A small-molecule ligand and the protein it binds are described below.
Small molecule (SMILES): CCC[C@@H](CC)Oc1ccc(C(C)(C)C)cc1NC(=O)c1nnn(-c2cc(OC)ccc2OC)c1C

Sequence of chain 1.A:
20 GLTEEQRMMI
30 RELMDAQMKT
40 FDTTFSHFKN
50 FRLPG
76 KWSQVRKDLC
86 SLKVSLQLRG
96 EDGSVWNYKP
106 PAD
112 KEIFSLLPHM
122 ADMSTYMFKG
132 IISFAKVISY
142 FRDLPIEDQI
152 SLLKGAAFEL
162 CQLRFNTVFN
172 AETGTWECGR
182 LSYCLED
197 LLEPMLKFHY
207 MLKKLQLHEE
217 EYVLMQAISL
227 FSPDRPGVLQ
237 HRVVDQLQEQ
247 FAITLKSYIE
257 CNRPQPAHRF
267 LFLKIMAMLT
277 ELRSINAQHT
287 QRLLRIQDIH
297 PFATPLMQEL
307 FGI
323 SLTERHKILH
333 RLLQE

Binding-site contacts:
Ligand atom C11 contacts residue WSX1 of chain 1.C at 0.1 Å.
Ligand atom N25 contacts residue GLN163 of chain 1.A at 3.1 Å (h-bond).
Ligand atom C27 contacts residue WSX1 of chain 1.C at 0.1 Å.
Ligand atom C32 contacts residue WSX1 of chain 1.C at 0.2 Å.
Ligand atom C21 contacts residue WSX1 of chain 1.C at 0.2 Å.
Ligand atom C13 contacts residue WSX1 of chain 1.C at 0.3 Å.
Ligand atom N26 contacts residue WSX1 of chain 1.C at 0.2 Å (h-bond).
Ligand atom C12 contacts residue WSX1 of chain 1.C at 1.0 Å.
Ligand atom C14 contacts residue WSX1 of chain 1.C at 0.4 Å.
Ligand atom C20 contacts residue WSX1 of chain 1.C at 0.3 Å.
Ligand atom C22 contacts residue SER125 of chain 1.A at 3.2 Å.
Ligand atom C04 contacts residue WSX1 of chain 1.C at 0.3 Å.
Ligand atom O34 contacts residue WSX1 of chain 1.C at 0.2 Å (h-bond).
Ligand atom C31 contacts residue WSX1 of chain 1.C at 0.1 Å.
Ligand atom C22 contacts residue WSX1 of chain 1.C at 0.1 Å.
Ligand atom C02 contacts residue WSX1 of chain 1.C at 0.3 Å.
Ligand atom O29 contacts residue WSX1 of chain 1.C at 0.1 Å (h-bond).
Ligand atom C33 contacts residue WSX1 of chain 1.C at 0.2 Å.
Ligand atom N03 contacts residue WSX1 of chain 1.C at 0.2 Å (h-bond).
Ligand atom C10 contacts residue WSX1 of chain 1.C at 1.5 Å.
Ligand atom C30 contacts residue WSX1 of chain 1.C at 0.1 Å.
Ligand atom C16 contacts residue WSX1 of chain 1.C at 0.4 Å.
Ligand atom N24 contacts residue WSX1 of chain 1.C at 0.1 Å (h-bond).
Ligand atom C05 contacts residue WSX1 of chain 1.C at 0.3 Å.
Ligand atom C18 contacts residue WSX1 of chain 1.C at 0.6 Å.
Ligand atom C09 contacts residue WSX1 of chain 1.C at 1.4 Å.
Ligand atom C14 contacts residue LEU87 of chain 1.A at 3.1 Å (hydrophobic).
Ligand atom C19 contacts residue WSX1 of chain 1.C at 0.3 Å.
Ligand atom C35 contacts residue WSX1 of chain 1.C at 0.1 Å.
Ligand atom C23 contacts residue WSX1 of chain 1.C at 0.1 Å.
Ligand atom C08 contacts residue WSX1 of chain 1.C at 0.9 Å.
Ligand atom N25 contacts residue WSX1 of chain 1.C at 0.1 Å (h-bond).
Ligand atom C12 contacts residue GLN163 of chain 1.A at 3.2 Å.
Ligand atom C28 contacts residue WSX1 of chain 1.C at 0.1 Å.
Ligand atom O01 contacts residue WSX1 of chain 1.C at 0.4 Å (h-bond).
Ligand atom C15 contacts residue WSX1 of chain 1.C at 0.4 Å.
Ligand atom C36 contacts residue WSX1 of chain 1.C at 0.2 Å.
Ligand atom O06 contacts residue WSX1 of chain 1.C at 0.4 Å (h-bond).
Ligand atom C07 contacts residue WSX1 of chain 1.C at 1.2 Å.
Ligand atom C17 contacts residue WSX1 of chain 1.C at 0.5 Å.